Binding-site contacts:
Ligand atom C7 contacts residue ALA14 of chain 1.V at 3.6 Å (hydrophobic).
Ligand atom C1 contacts residue VAL10 of chain 1.U at 4.4 Å (hydrophobic).
Ligand atom C2 contacts residue CYS11 of chain 1.U at 3.9 Å (hydrophobic).
Ligand atom C3 contacts residue ALA14 of chain 1.V at 4.4 Å (hydrophobic).
Ligand atom C2 contacts residue VAL10 of chain 1.U at 4.4 Å (hydrophobic).
Ligand atom C6 contacts residue LEU11 of chain 1.V at 3.5 Å (hydrophobic).
Ligand atom C6 contacts residue CYS6 of chain 1.U at 3.2 Å (hydrophobic).
Ligand atom C3 contacts residue LEU11 of chain 1.V at 4.3 Å (hydrophobic).
Ligand atom C7 contacts residue LEU16 of chain 1.U at 3.8 Å (hydrophobic).
Ligand atom C1 contacts residue LEU11 of chain 1.V at 3.8 Å (hydrophobic).
Ligand atom O1 contacts residue LEU11 of chain 1.V at 4.3 Å.
Ligand atom C5 contacts residue LEU11 of chain 1.V at 3.7 Å (hydrophobic).
Ligand atom C5 contacts residue HIS10 of chain 1.V at 4.2 Å.
Ligand atom C6 contacts residue CYS7 of chain 1.V at 4.2 Å (hydrophobic).
Ligand atom C4 contacts residue HIS10 of chain 1.V at 4.2 Å.
Ligand atom C5 contacts residue CYS7 of chain 1.V at 4.4 Å (hydrophobic).
Ligand atom C1 contacts residue CYS11 of chain 1.U at 3.9 Å (hydrophobic).
Ligand atom O1 contacts residue CYS11 of chain 1.U at 2.9 Å (h-bond).
Ligand atom C2 contacts residue LEU16 of chain 1.U at 4.3 Å (hydrophobic).
Ligand atom C4 contacts residue LEU11 of chain 1.V at 4.1 Å (hydrophobic).
Ligand atom C2 contacts residue LEU11 of chain 1.V at 4.2 Å (hydrophobic).
Ligand atom O1 contacts residue VAL10 of chain 1.U at 3.5 Å.
Ligand atom O1 contacts residue SER9 of chain 1.U at 3.7 Å.
Ligand atom C1 contacts residue CYS6 of chain 1.U at 3.4 Å (hydrophobic).
Ligand atom C3 contacts residue LEU16 of chain 1.U at 4.5 Å (hydrophobic).
Ligand atom O1 contacts residue CYS6 of chain 1.U at 2.6 Å (h-bond).

Sequence of chain 1.V:
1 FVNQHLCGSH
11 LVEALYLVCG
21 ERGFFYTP

Sequence of chain 1.U:
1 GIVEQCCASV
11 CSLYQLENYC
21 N

A protein and the small-molecule ligand that binds it are described below.
Small molecule (SMILES): Cc1cccc(O)c1